A protein and the small-molecule ligand that binds it are described below.
Small molecule (SMILES): CCC#CCN(c1ccc2nccc(N)c2c1)c1c(Cl)cccc1Cl

Binding-site contacts:
Ligand atom C4 contacts residue PHE132 of chain 1.A at 3.6 Å (hydrophobic).
Ligand atom C1 contacts residue VAL311 of chain 1.A at 3.6 Å (hydrophobic).
Ligand atom C10 contacts residue LEU144 of chain 1.A at 3.8 Å (hydrophobic).
Ligand atom C7 contacts residue LEU144 of chain 1.A at 4.0 Å (hydrophobic).
Ligand atom C14 contacts residue SER269 of chain 1.A at 3.6 Å.
Ligand atom C3 contacts residue SER141 of chain 1.A at 4.0 Å.
Ligand atom C8 contacts residue LEU144 of chain 1.A at 3.5 Å (hydrophobic).
Ligand atom C17 contacts residue PHE240 of chain 1.A at 3.5 Å (hydrophobic).
Ligand atom C16 contacts residue PHE240 of chain 1.A at 3.3 Å (hydrophobic).
Ligand atom CL1 contacts residue LEU144 of chain 1.A at 3.6 Å.
Ligand atom C17 contacts residue TYR313 of chain 1.A at 3.9 Å (hydrophobic).
Ligand atom N24 contacts residue THR140 of chain 1.A at 3.9 Å.
Ligand atom C14 contacts residue SER270 of chain 1.A at 3.6 Å.
Ligand atom C13 contacts residue PHE240 of chain 1.A at 3.5 Å (hydrophobic).
Ligand atom C9 contacts residue LEU144 of chain 1.A at 3.5 Å (hydrophobic).
Ligand atom C20 contacts residue VAL145 of chain 1.A at 3.7 Å (hydrophobic).
Ligand atom C15 contacts residue SER269 of chain 1.A at 3.5 Å.
Ligand atom C22 contacts residue SER141 of chain 1.A at 3.5 Å.
Ligand atom C21 contacts residue PHE240 of chain 1.A at 3.7 Å (hydrophobic).
Ligand atom C12 contacts residue PHE240 of chain 1.A at 3.5 Å (hydrophobic).
Ligand atom C7 contacts residue SER141 of chain 1.A at 3.8 Å.
Ligand atom C14 contacts residue VAL241 of chain 1.A at 3.6 Å (hydrophobic).
Ligand atom CL2 contacts residue ASN242 of chain 1.A at 3.6 Å.
Ligand atom CL2 contacts residue PHE132 of chain 1.A at 3.7 Å.
Ligand atom CL1 contacts residue TYR313 of chain 1.A at 3.8 Å.
Ligand atom N6 contacts residue VAL311 of chain 1.A at 3.8 Å.
Ligand atom C15 contacts residue VAL268 of chain 1.A at 3.5 Å (hydrophobic).
Ligand atom C23 contacts residue SER141 of chain 1.A at 3.9 Å.
Ligand atom C21 contacts residue VAL145 of chain 1.A at 4.0 Å (hydrophobic).
Ligand atom C10 contacts residue PHE132 of chain 1.A at 3.9 Å (hydrophobic).
Ligand atom N24 contacts residue SER141 of chain 1.A at 2.8 Å (h-bond).
Ligand atom C15 contacts residue PHE240 of chain 1.A at 3.5 Å (hydrophobic).
Ligand atom C14 contacts residue PHE240 of chain 1.A at 3.6 Å (hydrophobic).
Ligand atom CL2 contacts residue SER270 of chain 1.A at 3.8 Å.
Ligand atom C23 contacts residue VAL170 of chain 1.A at 4.0 Å (hydrophobic).
Ligand atom C10 contacts residue SER312 of chain 1.A at 3.5 Å.
Ligand atom C16 contacts residue TYR313 of chain 1.A at 3.8 Å (hydrophobic).
Ligand atom C7 contacts residue PHE132 of chain 1.A at 3.8 Å (hydrophobic).
Ligand atom C5 contacts residue PHE132 of chain 1.A at 3.6 Å (hydrophobic).
Ligand atom C21 contacts residue SER141 of chain 1.A at 3.6 Å.

Sequence of chain 1.A:
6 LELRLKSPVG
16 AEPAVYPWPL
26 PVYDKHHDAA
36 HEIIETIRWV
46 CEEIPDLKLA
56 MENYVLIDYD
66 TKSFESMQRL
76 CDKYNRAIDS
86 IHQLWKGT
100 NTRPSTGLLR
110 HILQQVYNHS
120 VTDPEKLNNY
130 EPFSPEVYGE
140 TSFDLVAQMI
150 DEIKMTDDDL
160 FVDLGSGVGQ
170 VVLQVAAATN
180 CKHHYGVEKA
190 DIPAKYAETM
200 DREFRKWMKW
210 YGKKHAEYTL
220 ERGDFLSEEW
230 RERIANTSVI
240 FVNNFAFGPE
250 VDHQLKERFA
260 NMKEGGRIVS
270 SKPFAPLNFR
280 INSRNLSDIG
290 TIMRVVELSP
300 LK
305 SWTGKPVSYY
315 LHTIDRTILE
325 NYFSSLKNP